Sequence of chain 1.B:
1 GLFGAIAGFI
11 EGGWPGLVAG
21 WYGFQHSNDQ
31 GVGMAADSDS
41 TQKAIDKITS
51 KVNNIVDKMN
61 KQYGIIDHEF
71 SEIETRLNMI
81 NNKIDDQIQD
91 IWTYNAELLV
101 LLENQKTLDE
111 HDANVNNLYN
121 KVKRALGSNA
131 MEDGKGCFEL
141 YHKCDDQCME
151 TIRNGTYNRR

Binding-site contacts:
Ligand atom C1 contacts residue THR156 of chain 1.B at 3.5 Å.
Ligand atom C8 contacts residue ASN154 of chain 1.B at 4.0 Å.
Ligand atom C3 contacts residue ASN154 of chain 1.B at 3.8 Å.
Ligand atom C5 contacts residue THR156 of chain 1.B at 4.4 Å.
Ligand atom O5 contacts residue GLU150 of chain 1.B at 3.4 Å.
Ligand atom C4 contacts residue ASN154 of chain 1.B at 4.2 Å.
Ligand atom C1 contacts residue ASN154 of chain 1.B at 1.4 Å.
Ligand atom O5 contacts residue THR156 of chain 1.B at 4.2 Å.
Ligand atom O5 contacts residue ASN154 of chain 1.B at 2.4 Å (h-bond).
Ligand atom C1 contacts residue THR151 of chain 1.B at 4.3 Å.
Ligand atom C8 contacts residue THR156 of chain 1.B at 4.1 Å.
Ligand atom O6 contacts residue GLU150 of chain 1.B at 3.6 Å.
Ligand atom O5 contacts residue THR151 of chain 1.B at 4.2 Å.
Ligand atom C7 contacts residue ASN154 of chain 1.B at 3.2 Å.
Ligand atom C5 contacts residue THR151 of chain 1.B at 3.9 Å.
Ligand atom C2 contacts residue ASN154 of chain 1.B at 2.5 Å.
Ligand atom O7 contacts residue ASN154 of chain 1.B at 3.4 Å (h-bond).
Ligand atom N2 contacts residue ASN154 of chain 1.B at 2.9 Å (h-bond).
Ligand atom C1 contacts residue GLU150 of chain 1.B at 4.1 Å.
Ligand atom C6 contacts residue GLU150 of chain 1.B at 4.3 Å.
Ligand atom O6 contacts residue GLN147 of chain 1.B at 3.7 Å.
Ligand atom N2 contacts residue THR156 of chain 1.B at 3.8 Å.
Ligand atom C7 contacts residue THR156 of chain 1.B at 4.5 Å.
Ligand atom C6 contacts residue THR151 of chain 1.B at 3.9 Å.
Ligand atom C6 contacts residue GLN147 of chain 1.B at 4.0 Å.
Ligand atom C5 contacts residue ASN154 of chain 1.B at 3.7 Å.
Ligand atom C2 contacts residue THR156 of chain 1.B at 4.3 Å.

The protein below binds the small molecule below.
Small molecule (SMILES): CC(=O)N[C@H]1[C@H](O[C@H]2[C@H](O)[C@@H](NC(C)=O)CO[C@@H]2CO)O[C@H](CO)[C@@H](O)[C@@H]1O